Sequence of chain 1.I:
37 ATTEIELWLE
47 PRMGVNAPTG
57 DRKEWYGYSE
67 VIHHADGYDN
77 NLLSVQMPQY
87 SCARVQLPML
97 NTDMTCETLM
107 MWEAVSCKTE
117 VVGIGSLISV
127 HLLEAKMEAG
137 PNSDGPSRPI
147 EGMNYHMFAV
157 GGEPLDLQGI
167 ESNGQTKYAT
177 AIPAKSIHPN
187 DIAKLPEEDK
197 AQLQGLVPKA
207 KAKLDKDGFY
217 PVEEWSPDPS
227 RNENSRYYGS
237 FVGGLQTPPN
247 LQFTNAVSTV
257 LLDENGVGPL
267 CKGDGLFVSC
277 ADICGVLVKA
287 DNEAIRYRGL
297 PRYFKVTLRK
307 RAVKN

The protein below binds the small molecule below.
Small molecule (SMILES): CC(=O)N[C@H]1[C@H]([C@H](O)[C@H](O)CO)O[C@@](O[C@H]2[C@@H](O)[C@@H](CO)O[C@@H](O[C@H]3[C@H](O)[C@@H](O)[C@H](O)O[C@@H]3CO)[C@@H]2O)(C(=O)O)C[C@@H]1O

Binding-site contacts:
Ligand atom C11 contacts residue LEU79 of chain 1.I at 3.6 Å (hydrophobic).
Ligand atom O1B contacts residue HIS69 of chain 1.I at 4.1 Å.
Ligand atom O3 contacts residue LYS285 of chain 1.I at 3.8 Å.
Ligand atom C4 contacts residue ASN288 of chain 1.I at 3.9 Å.
Ligand atom C11 contacts residue GLU66 of chain 1.I at 3.3 Å.
Ligand atom O4 contacts residue LYS285 of chain 1.I at 3.5 Å (salt-bridge).
Ligand atom C4 contacts residue VAL67 of chain 1.I at 3.8 Å (hydrophobic).
Ligand atom O10 contacts residue ARG58 of chain 1.I at 3.2 Å (salt-bridge).
Ligand atom O4 contacts residue VAL67 of chain 1.I at 3.9 Å.
Ligand atom C3 contacts residue VAL67 of chain 1.I at 4.3 Å (hydrophobic).
Ligand atom C1 contacts residue LYS285 of chain 1.I at 3.6 Å.
Ligand atom N5 contacts residue GLU66 of chain 1.I at 3.5 Å (salt-bridge).
Ligand atom C5 contacts residue ASN288 of chain 1.I at 4.2 Å.
Ligand atom C4 contacts residue ASP287 of chain 1.I at 3.6 Å.
Ligand atom O8 contacts residue HIS69 of chain 1.I at 3.7 Å.
Ligand atom O10 contacts residue GLU66 of chain 1.I at 3.5 Å (salt-bridge).
Ligand atom C4 contacts residue LYS285 of chain 1.I at 3.7 Å.
Ligand atom C11 contacts residue ARG58 of chain 1.I at 3.4 Å.
Ligand atom O4 contacts residue GLU66 of chain 1.I at 2.4 Å (salt-bridge).
Ligand atom O4 contacts residue ARG292 of chain 1.I at 3.7 Å.
Ligand atom O1A contacts residue HIS69 of chain 1.I at 2.7 Å (h-bond).
Ligand atom C6 contacts residue ASP287 of chain 1.I at 3.6 Å.
Ligand atom O1A contacts residue ASN288 of chain 1.I at 3.3 Å (h-bond).
Ligand atom C10 contacts residue GLU66 of chain 1.I at 3.4 Å.
Ligand atom C1 contacts residue VAL67 of chain 1.I at 4.0 Å (hydrophobic).
Ligand atom C5 contacts residue GLU66 of chain 1.I at 3.8 Å.
Ligand atom C1 contacts residue ASN288 of chain 1.I at 3.4 Å.
Ligand atom C2 contacts residue LYS285 of chain 1.I at 4.0 Å.
Ligand atom C1 contacts residue HIS69 of chain 1.I at 3.7 Å.
Ligand atom O1A contacts residue VAL67 of chain 1.I at 4.1 Å.
Ligand atom C4 contacts residue GLU66 of chain 1.I at 3.1 Å.
Ligand atom O1B contacts residue LYS285 of chain 1.I at 2.6 Å (salt-bridge).
Ligand atom C5 contacts residue ASP287 of chain 1.I at 4.1 Å.
Ligand atom C3 contacts residue LYS285 of chain 1.I at 4.1 Å.
Ligand atom O6 contacts residue ASP287 of chain 1.I at 4.1 Å.
Ligand atom O1B contacts residue ASN288 of chain 1.I at 3.1 Å (h-bond).
Ligand atom O4 contacts residue ASP287 of chain 1.I at 2.7 Å (salt-bridge).
Ligand atom C6 contacts residue ASN288 of chain 1.I at 4.1 Å.
Ligand atom C10 contacts residue ARG58 of chain 1.I at 3.7 Å.
Ligand atom O1B contacts residue VAL67 of chain 1.I at 3.5 Å.